Binding-site contacts:
Ligand atom CA contacts residue HIS64 of chain 1.A at 3.5 Å.
Ligand atom CA contacts residue MET80 of chain 1.D at 3.8 Å (hydrophobic).
Ligand atom O contacts residue TYR65 of chain 1.D at 3.5 Å.
Ligand atom ND2 contacts residue LEU66 of chain 1.A at 3.1 Å (h-bond).
Ligand atom OD2 contacts residue HIS64 of chain 1.A at 2.8 Å (h-bond).
Ligand atom N contacts residue TYR65 of chain 1.A at 3.8 Å.
Ligand atom CB contacts residue HIS64 of chain 1.A at 3.3 Å.
Ligand atom OD1 contacts residue LEU66 of chain 1.A at 3.0 Å (h-bond).
Ligand atom C contacts residue MET80 of chain 1.D at 3.6 Å (hydrophobic).
Ligand atom CG contacts residue LEU66 of chain 1.A at 3.6 Å (hydrophobic).
Ligand atom O contacts residue TYR65 of chain 1.A at 3.4 Å.
Ligand atom CG contacts residue ASP81 of chain 1.A at 3.6 Å.
Ligand atom CE1 contacts residue MET80 of chain 1.A at 3.7 Å (hydrophobic).
Ligand atom O contacts residue LEU66 of chain 1.D at 2.7 Å (h-bond).
Ligand atom CG contacts residue LYS63 of chain 1.A at 3.5 Å.
Ligand atom C contacts residue MET80 of chain 1.D at 3.7 Å (hydrophobic).
Ligand atom C contacts residue LEU66 of chain 1.D at 3.7 Å (hydrophobic).
Ligand atom O contacts residue GLN84 of chain 1.A at 3.1 Å (h-bond).
Ligand atom O contacts residue ARG23 of chain 1.A at 2.7 Å (salt-bridge).
Ligand atom C contacts residue HIS64 of chain 1.A at 3.7 Å.
Ligand atom OD1 contacts residue HIS64 of chain 1.A at 3.7 Å.
Ligand atom C contacts residue TYR65 of chain 1.A at 3.6 Å (hydrophobic).
Ligand atom CB contacts residue MET80 of chain 1.D at 3.8 Å (hydrophobic).
Ligand atom N contacts residue HIS64 of chain 1.A at 2.9 Å (h-bond).
Ligand atom ND2 contacts residue MET80 of chain 1.A at 3.0 Å (h-bond).
Ligand atom CE2 contacts residue MET80 of chain 1.A at 3.8 Å (hydrophobic).
Ligand atom CD contacts residue GLN84 of chain 1.A at 3.7 Å.
Ligand atom OD1 contacts residue TYR65 of chain 1.A at 3.4 Å.
Ligand atom CE1 contacts residue VAL53 of chain 1.A at 3.7 Å (hydrophobic).
Ligand atom OD2 contacts residue LYS63 of chain 1.A at 3.2 Å.
Ligand atom CE1 contacts residue ARG23 of chain 1.A at 3.3 Å.
Ligand atom CB contacts residue ILE103 of chain 1.D at 3.7 Å (hydrophobic).
Ligand atom CB contacts residue ASP81 of chain 1.D at 3.5 Å.
Ligand atom CD1 contacts residue ARG23 of chain 1.A at 3.4 Å.
Ligand atom O contacts residue ILE103 of chain 1.A at 3.5 Å.
Ligand atom N contacts residue MET80 of chain 1.D at 3.3 Å (h-bond).
Ligand atom CE1 contacts residue ASP81 of chain 1.A at 3.6 Å.
Ligand atom CD1 contacts residue HIS64 of chain 1.A at 3.5 Å.
Ligand atom CG contacts residue GLN84 of chain 1.A at 3.6 Å.
Ligand atom CD1 contacts residue GLN84 of chain 1.A at 3.8 Å.

A protein and the small-molecule ligand that binds it are described below.
Small molecule (SMILES): C[C@@H](O)[C@@H]1NC(=O)[C@H](CC(N)=O)NC(=O)[C@H](CC(=O)O)NC(=O)[C@H](Cc2ccc(O)cc2)NC(=O)CNC(=O)[C@H](CCC(=O)O)NC(=O)[C@H](Cc2ccccc2)NC(=O)[C@H](CC2=CN=C3CC=CC=C23)NC(=O)CSC[C@@H](C=O)NC(=O)[C@@H]2CCCN2C(=O)[C@H](Cc2ccccc2)NC1=O

Sequence of chain 1.D:
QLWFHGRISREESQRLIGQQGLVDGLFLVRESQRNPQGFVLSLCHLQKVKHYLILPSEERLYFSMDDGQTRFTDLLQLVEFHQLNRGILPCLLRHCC

Sequence of chain 1.A:
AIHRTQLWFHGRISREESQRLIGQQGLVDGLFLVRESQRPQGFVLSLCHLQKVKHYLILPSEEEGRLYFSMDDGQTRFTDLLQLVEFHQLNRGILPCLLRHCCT